Sequence of chain 1.B:
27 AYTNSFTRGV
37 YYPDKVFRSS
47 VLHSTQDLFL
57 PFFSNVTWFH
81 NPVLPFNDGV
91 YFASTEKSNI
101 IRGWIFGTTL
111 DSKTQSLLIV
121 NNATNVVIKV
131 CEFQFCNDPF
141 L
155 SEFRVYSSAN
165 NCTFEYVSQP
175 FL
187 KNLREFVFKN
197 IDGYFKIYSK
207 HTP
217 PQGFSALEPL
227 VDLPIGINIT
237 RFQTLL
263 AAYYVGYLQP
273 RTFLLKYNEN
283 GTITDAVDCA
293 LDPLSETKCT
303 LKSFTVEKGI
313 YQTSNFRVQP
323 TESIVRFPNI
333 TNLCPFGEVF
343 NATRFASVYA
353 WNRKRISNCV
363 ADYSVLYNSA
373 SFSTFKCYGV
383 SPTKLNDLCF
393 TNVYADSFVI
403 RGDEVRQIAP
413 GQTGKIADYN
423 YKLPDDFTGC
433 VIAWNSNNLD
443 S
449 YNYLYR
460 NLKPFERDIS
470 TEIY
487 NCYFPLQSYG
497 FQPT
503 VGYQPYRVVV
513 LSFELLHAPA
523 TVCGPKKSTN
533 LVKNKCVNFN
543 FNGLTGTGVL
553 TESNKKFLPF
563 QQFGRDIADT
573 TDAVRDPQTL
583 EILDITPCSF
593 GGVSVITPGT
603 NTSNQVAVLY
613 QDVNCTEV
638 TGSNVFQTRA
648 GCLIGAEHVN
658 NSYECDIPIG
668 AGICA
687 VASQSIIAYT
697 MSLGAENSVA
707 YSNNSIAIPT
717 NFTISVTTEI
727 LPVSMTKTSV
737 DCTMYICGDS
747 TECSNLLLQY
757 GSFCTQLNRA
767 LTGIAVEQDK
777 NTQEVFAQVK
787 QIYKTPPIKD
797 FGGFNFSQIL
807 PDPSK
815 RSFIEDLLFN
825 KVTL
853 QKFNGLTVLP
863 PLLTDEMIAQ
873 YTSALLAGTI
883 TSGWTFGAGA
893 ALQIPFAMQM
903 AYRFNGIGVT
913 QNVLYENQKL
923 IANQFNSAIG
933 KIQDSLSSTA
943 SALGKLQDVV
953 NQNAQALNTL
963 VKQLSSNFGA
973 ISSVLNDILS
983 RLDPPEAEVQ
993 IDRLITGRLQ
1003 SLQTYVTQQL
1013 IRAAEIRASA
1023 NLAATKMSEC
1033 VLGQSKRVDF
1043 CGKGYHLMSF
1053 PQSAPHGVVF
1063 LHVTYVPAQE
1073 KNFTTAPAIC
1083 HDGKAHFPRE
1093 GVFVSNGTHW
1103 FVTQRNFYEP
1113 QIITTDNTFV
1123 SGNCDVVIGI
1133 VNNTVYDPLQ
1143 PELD

Binding-site contacts:
Ligand atom O4 contacts residue ALA706 of chain 1.A at 4.4 Å.
Ligand atom C8 contacts residue ASN1074 of chain 1.A at 4.1 Å.
Ligand atom C5 contacts residue ASN1074 of chain 1.A at 3.6 Å.
Ligand atom C1 contacts residue ASN1074 of chain 1.A at 1.4 Å.
Ligand atom C1 contacts residue GLN895 of chain 1.B at 4.3 Å.
Ligand atom O7 contacts residue ALA706 of chain 1.A at 3.3 Å.
Ligand atom C3 contacts residue ASN1074 of chain 1.A at 3.8 Å.
Ligand atom O5 contacts residue ASN1074 of chain 1.A at 2.3 Å (h-bond).
Ligand atom N2 contacts residue ASN1074 of chain 1.A at 2.9 Å (h-bond).
Ligand atom C2 contacts residue ASN1074 of chain 1.A at 2.5 Å.
Ligand atom N2 contacts residue GLN895 of chain 1.B at 4.4 Å.
Ligand atom C8 contacts residue GLU1072 of chain 1.A at 3.5 Å.
Ligand atom C4 contacts residue ASN1074 of chain 1.A at 4.2 Å.
Ligand atom C7 contacts residue ALA706 of chain 1.A at 3.8 Å (hydrophobic).
Ligand atom N2 contacts residue ALA706 of chain 1.A at 4.1 Å.
Ligand atom C7 contacts residue ASN1074 of chain 1.A at 3.9 Å.

The protein below binds the small molecule below.
Small molecule (SMILES): CC(=O)N[C@H]1[C@H](O[C@H]2[C@H](O)[C@@H](NC(C)=O)CO[C@@H]2CO)O[C@H](CO)[C@@H](O)[C@@H]1O

Sequence of chain 1.A:
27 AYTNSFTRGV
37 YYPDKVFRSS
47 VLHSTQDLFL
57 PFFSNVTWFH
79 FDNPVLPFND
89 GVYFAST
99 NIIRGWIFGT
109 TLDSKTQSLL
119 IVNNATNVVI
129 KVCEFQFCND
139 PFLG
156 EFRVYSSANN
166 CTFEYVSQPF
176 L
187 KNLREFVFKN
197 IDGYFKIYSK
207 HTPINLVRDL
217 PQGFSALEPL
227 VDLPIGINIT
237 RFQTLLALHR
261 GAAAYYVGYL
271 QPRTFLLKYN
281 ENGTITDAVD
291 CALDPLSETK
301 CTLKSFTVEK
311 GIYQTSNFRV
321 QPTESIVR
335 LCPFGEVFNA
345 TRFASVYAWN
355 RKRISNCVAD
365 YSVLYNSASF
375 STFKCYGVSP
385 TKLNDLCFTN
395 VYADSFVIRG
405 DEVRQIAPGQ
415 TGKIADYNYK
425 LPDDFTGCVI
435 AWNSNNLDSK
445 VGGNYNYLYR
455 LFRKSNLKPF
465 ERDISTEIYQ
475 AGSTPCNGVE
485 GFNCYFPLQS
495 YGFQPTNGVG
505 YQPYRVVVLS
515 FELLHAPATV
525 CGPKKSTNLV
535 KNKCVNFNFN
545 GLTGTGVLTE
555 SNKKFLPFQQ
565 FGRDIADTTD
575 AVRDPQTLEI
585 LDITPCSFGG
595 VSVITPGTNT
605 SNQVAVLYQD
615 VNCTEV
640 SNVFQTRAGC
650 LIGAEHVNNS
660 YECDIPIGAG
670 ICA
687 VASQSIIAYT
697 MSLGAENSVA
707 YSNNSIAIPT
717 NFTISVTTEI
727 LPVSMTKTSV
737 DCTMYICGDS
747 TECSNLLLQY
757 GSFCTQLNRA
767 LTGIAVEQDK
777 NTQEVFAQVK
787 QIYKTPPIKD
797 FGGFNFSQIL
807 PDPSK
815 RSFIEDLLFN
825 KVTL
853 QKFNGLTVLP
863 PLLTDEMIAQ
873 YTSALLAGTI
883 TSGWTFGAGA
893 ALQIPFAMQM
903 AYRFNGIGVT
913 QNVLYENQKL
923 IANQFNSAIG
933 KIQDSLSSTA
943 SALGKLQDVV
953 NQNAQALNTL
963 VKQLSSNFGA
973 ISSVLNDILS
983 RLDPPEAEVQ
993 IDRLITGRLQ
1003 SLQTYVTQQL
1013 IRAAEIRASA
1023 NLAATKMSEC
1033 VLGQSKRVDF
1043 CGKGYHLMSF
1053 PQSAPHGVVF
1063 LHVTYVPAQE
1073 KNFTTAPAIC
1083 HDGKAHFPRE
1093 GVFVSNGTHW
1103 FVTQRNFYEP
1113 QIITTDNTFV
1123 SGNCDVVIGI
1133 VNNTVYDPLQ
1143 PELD